Sequence of chain 1.D:
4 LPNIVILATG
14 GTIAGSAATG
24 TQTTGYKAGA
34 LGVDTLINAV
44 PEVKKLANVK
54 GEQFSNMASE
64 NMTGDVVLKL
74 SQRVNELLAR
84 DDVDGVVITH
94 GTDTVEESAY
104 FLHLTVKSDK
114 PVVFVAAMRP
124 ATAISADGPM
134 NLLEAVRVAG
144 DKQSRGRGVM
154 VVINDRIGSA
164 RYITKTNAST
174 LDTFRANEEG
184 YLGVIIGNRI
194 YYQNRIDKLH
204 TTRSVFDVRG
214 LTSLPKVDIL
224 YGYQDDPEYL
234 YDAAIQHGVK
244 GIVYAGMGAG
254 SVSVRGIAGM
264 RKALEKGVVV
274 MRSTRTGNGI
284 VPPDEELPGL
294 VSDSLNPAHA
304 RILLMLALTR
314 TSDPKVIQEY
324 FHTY

Sequence of chain 1.B:
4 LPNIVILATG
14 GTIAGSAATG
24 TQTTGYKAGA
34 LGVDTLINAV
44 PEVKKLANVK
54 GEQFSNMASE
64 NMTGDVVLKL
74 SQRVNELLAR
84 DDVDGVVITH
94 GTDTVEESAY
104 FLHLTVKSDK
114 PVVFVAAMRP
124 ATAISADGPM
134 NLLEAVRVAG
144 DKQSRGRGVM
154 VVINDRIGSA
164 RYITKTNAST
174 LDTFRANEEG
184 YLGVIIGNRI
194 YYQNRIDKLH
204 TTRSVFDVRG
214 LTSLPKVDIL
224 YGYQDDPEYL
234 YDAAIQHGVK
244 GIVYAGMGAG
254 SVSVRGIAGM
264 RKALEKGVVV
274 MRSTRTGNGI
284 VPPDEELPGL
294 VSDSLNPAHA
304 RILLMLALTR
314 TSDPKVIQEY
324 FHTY

Binding-site contacts:
Ligand atom O contacts residue ALA61 of chain 1.B at 3.3 Å.
Ligand atom CA contacts residue ALA31 of chain 1.B at 4.0 Å (hydrophobic).
Ligand atom O contacts residue GLU63 of chain 1.B at 4.0 Å.
Ligand atom OXT contacts residue THR95 of chain 1.B at 3.7 Å.
Ligand atom OXT contacts residue ASP96 of chain 1.B at 3.3 Å.
Ligand atom N contacts residue SER254 of chain 1.D at 3.5 Å (h-bond).
Ligand atom OZ contacts residue MET121 of chain 1.B at 4.0 Å.
Ligand atom OZ contacts residue THR15 of chain 1.B at 2.6 Å (h-bond).
Ligand atom CA contacts residue GLU63 of chain 1.B at 3.5 Å.
Ligand atom OXT contacts residue GLU63 of chain 1.B at 3.6 Å (salt-bridge).
Ligand atom C contacts residue ALA61 of chain 1.B at 4.1 Å (hydrophobic).
Ligand atom N contacts residue GLU63 of chain 1.B at 2.9 Å (salt-bridge).
Ligand atom C contacts residue GLU63 of chain 1.B at 3.5 Å.
Ligand atom CG contacts residue TYR29 of chain 1.B at 2.3 Å (hydrophobic).
Ligand atom OZ contacts residue TYR29 of chain 1.B at 3.4 Å (h-bond).
Ligand atom CD contacts residue TYR29 of chain 1.B at 1.1 Å (hydrophobic).
Ligand atom CB contacts residue TYR29 of chain 1.B at 3.5 Å (hydrophobic).
Ligand atom CA contacts residue THR15 of chain 1.B at 3.8 Å.
Ligand atom CE contacts residue ALA120 of chain 1.B at 3.7 Å (hydrophobic).
Ligand atom OZ contacts residue ALA120 of chain 1.B at 3.0 Å (h-bond).
Ligand atom N contacts residue ASP96 of chain 1.B at 2.8 Å (salt-bridge).
Ligand atom CE contacts residue THR95 of chain 1.B at 3.5 Å.
Ligand atom O contacts residue SER62 of chain 1.B at 2.8 Å (h-bond).
Ligand atom C contacts residue ASP96 of chain 1.B at 4.1 Å.
Ligand atom C contacts residue GLY94 of chain 1.B at 3.7 Å.
Ligand atom O contacts residue THR15 of chain 1.B at 4.1 Å.
Ligand atom OXT contacts residue GLY94 of chain 1.B at 3.6 Å.
Ligand atom CE contacts residue TYR29 of chain 1.B at 2.3 Å (hydrophobic).
Ligand atom CD contacts residue THR15 of chain 1.B at 1.6 Å.
Ligand atom O contacts residue ALA31 of chain 1.B at 3.9 Å.
Ligand atom CB contacts residue THR15 of chain 1.B at 2.6 Å.
Ligand atom O contacts residue GLY14 of chain 1.B at 3.4 Å.
Ligand atom CE contacts residue MET121 of chain 1.B at 3.7 Å (hydrophobic).
Ligand atom O contacts residue GLY94 of chain 1.B at 3.3 Å.
Ligand atom C contacts residue SER62 of chain 1.B at 3.3 Å.
Ligand atom CE contacts residue THR15 of chain 1.B at 2.5 Å.
Ligand atom CG contacts residue THR15 of chain 1.B at 2.3 Å.
Ligand atom CA contacts residue ASP96 of chain 1.B at 3.9 Å.
Ligand atom OXT contacts residue SER62 of chain 1.B at 2.4 Å (h-bond).
Ligand atom OZ contacts residue THR95 of chain 1.B at 2.6 Å (h-bond).

A small-molecule ligand and the protein it binds are described below.
Small molecule (SMILES): N[C@@H](CCCCO)C(=O)O